Binding-site contacts:
Ligand atom C7 contacts residue ASN62 of chain 1.D at 3.2 Å.
Ligand atom C1 contacts residue PRO60 of chain 1.D at 4.4 Å (hydrophobic).
Ligand atom C7 contacts residue PRO60 of chain 1.D at 3.6 Å (hydrophobic).
Ligand atom C5 contacts residue ASN62 of chain 1.D at 3.7 Å.
Ligand atom C1 contacts residue ASN62 of chain 1.D at 1.4 Å.
Ligand atom N2 contacts residue ASN62 of chain 1.D at 2.9 Å (h-bond).
Ligand atom C8 contacts residue PRO60 of chain 1.D at 3.3 Å (hydrophobic).
Ligand atom C4 contacts residue ASN62 of chain 1.D at 4.3 Å.
Ligand atom C7 contacts residue PRO59 of chain 1.D at 4.5 Å (hydrophobic).
Ligand atom N2 contacts residue PRO60 of chain 1.D at 3.4 Å (h-bond).
Ligand atom C8 contacts residue ASN55 of chain 1.D at 3.4 Å.
Ligand atom C8 contacts residue ASN62 of chain 1.D at 4.4 Å.
Ligand atom C3 contacts residue ASN62 of chain 1.D at 3.7 Å.
Ligand atom C2 contacts residue ASN62 of chain 1.D at 2.4 Å.
Ligand atom C8 contacts residue PRO59 of chain 1.D at 3.9 Å (hydrophobic).
Ligand atom O7 contacts residue ASN62 of chain 1.D at 3.1 Å (h-bond).
Ligand atom N2 contacts residue PRO59 of chain 1.D at 3.9 Å.
Ligand atom O5 contacts residue ASN62 of chain 1.D at 2.4 Å (h-bond).
Ligand atom O3 contacts residue PRO59 of chain 1.D at 4.3 Å.

Sequence of chain 1.D:
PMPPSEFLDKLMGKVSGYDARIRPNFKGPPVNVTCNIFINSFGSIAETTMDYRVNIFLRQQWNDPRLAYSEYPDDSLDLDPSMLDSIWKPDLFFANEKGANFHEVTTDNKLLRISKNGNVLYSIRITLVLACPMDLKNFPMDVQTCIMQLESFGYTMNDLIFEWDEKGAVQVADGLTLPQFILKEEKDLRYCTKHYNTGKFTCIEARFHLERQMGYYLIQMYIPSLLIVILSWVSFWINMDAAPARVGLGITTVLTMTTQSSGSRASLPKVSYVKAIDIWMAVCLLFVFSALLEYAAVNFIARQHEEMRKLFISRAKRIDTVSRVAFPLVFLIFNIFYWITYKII

A protein and the small-molecule ligand that binds it are described below.
Small molecule (SMILES): CC(=O)N[C@H]1[C@H](O[C@H]2[C@H](O)[C@@H](NC(C)=O)CO[C@@H]2CO)O[C@H](CO)[C@@H](O)[C@@H]1O